This protein binds this small molecule.
Small molecule (SMILES): CC(C)CCC[C@@H](C)[C@H]1CC[C@H]2[C@@H]3CC=C4C[C@@H](O)CC[C@]4(C)[C@H]3CC[C@]12C

Sequence of chain 1.A:
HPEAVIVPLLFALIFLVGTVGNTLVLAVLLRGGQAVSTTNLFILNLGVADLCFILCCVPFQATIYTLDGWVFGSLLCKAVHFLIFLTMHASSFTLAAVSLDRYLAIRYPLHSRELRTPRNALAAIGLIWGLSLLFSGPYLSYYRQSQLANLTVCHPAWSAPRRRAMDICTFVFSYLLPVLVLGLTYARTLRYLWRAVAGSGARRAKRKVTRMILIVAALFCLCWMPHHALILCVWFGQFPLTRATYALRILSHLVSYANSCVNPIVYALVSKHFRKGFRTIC

Binding-site contacts:
Ligand atom C25 contacts residue LEU239 of chain 1.A at 3.9 Å (hydrophobic).
Ligand atom C15 contacts residue LEU211 of chain 1.A at 4.3 Å (hydrophobic).
Ligand atom C21 contacts residue ARG212 of chain 1.A at 4.0 Å.
Ligand atom C6 contacts residue TRP215 of chain 1.A at 4.3 Å (hydrophobic).
Ligand atom C5 contacts residue TRP215 of chain 1.A at 4.0 Å (hydrophobic).
Ligand atom C24 contacts residue CLR1 of chain 1.H at 3.7 Å.
Ligand atom C4 contacts residue TRP215 of chain 1.A at 4.4 Å (hydrophobic).
Ligand atom C25 contacts residue CLR1 of chain 1.H at 4.4 Å.
Ligand atom C26 contacts residue LEU239 of chain 1.A at 4.2 Å (hydrophobic).
Ligand atom C17 contacts residue LEU211 of chain 1.A at 4.2 Å (hydrophobic).
Ligand atom C16 contacts residue LEU211 of chain 1.A at 3.6 Å (hydrophobic).
Ligand atom C23 contacts residue CLR1 of chain 1.H at 4.0 Å.
Ligand atom C14 contacts residue TRP215 of chain 1.A at 4.5 Å (hydrophobic).
Ligand atom C22 contacts residue ALA208 of chain 1.A at 4.5 Å (hydrophobic).
Ligand atom C7 contacts residue TRP215 of chain 1.A at 4.0 Å (hydrophobic).
Ligand atom C15 contacts residue THR235 of chain 1.A at 3.9 Å.
Ligand atom C27 contacts residue CLR1 of chain 1.H at 4.3 Å.